This small molecule binds to this protein.
Small molecule (SMILES): COc1cc(-c2cncc(-c3ccc(C4CCN(C)CC4)cc3)c2C)cc(OC)c1OC

Binding-site contacts:
Ligand atom C29 contacts residue LYS142 of chain 2.B at 3.6 Å.
Ligand atom C07 contacts residue ALA35 of chain 2.B at 3.8 Å (hydrophobic).
Ligand atom C21 contacts residue VAL16 of chain 2.B at 3.4 Å (hydrophobic).
Ligand atom C12 contacts residue TYR87 of chain 2.B at 3.5 Å (hydrophobic).
Ligand atom C13 contacts residue XHJ1 of chain 2.X at 3.3 Å.
Ligand atom C14 contacts residue GLY91 of chain 2.B at 3.8 Å.
Ligand atom C17 contacts residue XHJ1 of chain 2.X at 3.8 Å.
Ligand atom C29 contacts residue ALA155 of chain 2.B at 3.8 Å (hydrophobic).
Ligand atom C20 contacts residue XHJ1 of chain 2.X at 3.4 Å.
Ligand atom C06 contacts residue LEU145 of chain 2.B at 3.8 Å (hydrophobic).
Ligand atom C22 contacts residue ASP95 of chain 2.B at 3.5 Å.
Ligand atom C19 contacts residue XHJ1 of chain 2.X at 3.8 Å.
Ligand atom O28 contacts residue ALA155 of chain 2.B at 3.6 Å.
Ligand atom C04 contacts residue ALA35 of chain 2.B at 3.8 Å (hydrophobic).
Ligand atom N08 contacts residue TYR87 of chain 2.B at 3.7 Å.
Ligand atom C01 contacts residue LYS37 of chain 2.B at 3.6 Å.
Ligand atom O02 contacts residue LYS37 of chain 2.B at 3.6 Å.
Ligand atom C15 contacts residue XHJ1 of chain 2.X at 3.3 Å.
Ligand atom O02 contacts residue THR85 of chain 2.B at 3.8 Å.
Ligand atom C32 contacts residue ASP156 of chain 2.B at 3.8 Å.
Ligand atom C32 contacts residue GLU50 of chain 2.B at 3.6 Å.
Ligand atom N08 contacts residue HIS88 of chain 2.B at 3.0 Å (h-bond).
Ligand atom C07 contacts residue LEU145 of chain 2.B at 3.5 Å (hydrophobic).
Ligand atom C01 contacts residue THR85 of chain 2.B at 3.3 Å.
Ligand atom C16 contacts residue ASP95 of chain 2.B at 3.4 Å.
Ligand atom C14 contacts residue XHJ1 of chain 2.X at 3.8 Å.
Ligand atom C23 contacts residue GLY91 of chain 2.B at 3.6 Å.
Ligand atom O31 contacts residue LYS37 of chain 2.B at 3.7 Å.
Ligand atom C32 contacts residue LEU83 of chain 2.B at 3.7 Å (hydrophobic).
Ligand atom C29 contacts residue ASN143 of chain 2.B at 3.4 Å.
Ligand atom C17 contacts residue ASP95 of chain 2.B at 3.6 Å.
Ligand atom C01 contacts residue LEU83 of chain 2.B at 3.5 Å (hydrophobic).
Ligand atom C07 contacts residue HIS86 of chain 2.B at 3.8 Å.
Ligand atom C09 contacts residue HIS88 of chain 2.B at 3.2 Å.
Ligand atom C22 contacts residue GLY91 of chain 2.B at 3.5 Å.
Ligand atom C04 contacts residue THR85 of chain 2.B at 3.8 Å.
Ligand atom C13 contacts residue TYR87 of chain 2.B at 3.7 Å (hydrophobic).
Ligand atom C01 contacts residue ALA35 of chain 2.B at 3.5 Å (hydrophobic).
Ligand atom N18 contacts residue XHJ1 of chain 2.X at 3.0 Å (h-bond).
Ligand atom C21 contacts residue XHJ1 of chain 2.X at 3.4 Å.

Sequence of chain 2.B:
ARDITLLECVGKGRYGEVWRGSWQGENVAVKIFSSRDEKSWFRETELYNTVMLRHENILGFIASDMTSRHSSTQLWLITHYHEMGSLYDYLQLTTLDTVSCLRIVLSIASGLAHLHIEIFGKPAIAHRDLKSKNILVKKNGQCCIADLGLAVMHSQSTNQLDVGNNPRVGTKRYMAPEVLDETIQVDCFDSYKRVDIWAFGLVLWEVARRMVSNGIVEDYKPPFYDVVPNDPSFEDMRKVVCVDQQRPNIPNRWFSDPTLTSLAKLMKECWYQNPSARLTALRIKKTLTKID